Sequence of chain 1.A:
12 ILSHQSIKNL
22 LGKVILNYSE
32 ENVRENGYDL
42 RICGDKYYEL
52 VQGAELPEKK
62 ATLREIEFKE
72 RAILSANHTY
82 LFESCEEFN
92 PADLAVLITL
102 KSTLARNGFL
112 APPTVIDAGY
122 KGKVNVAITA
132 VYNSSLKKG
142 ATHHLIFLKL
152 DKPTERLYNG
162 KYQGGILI

Binding-site contacts:
Ligand atom C2' contacts residue TYR121 of chain 1.A at 3.6 Å (hydrophobic).
Ligand atom C2 contacts residue ASN126 of chain 1.A at 3.6 Å.
Ligand atom O2 contacts residue ASN126 of chain 1.A at 3.1 Å (h-bond).
Ligand atom O1A contacts residue TYR163 of chain 1.A at 3.6 Å.
Ligand atom O2B contacts residue SER103 of chain 1.B at 2.6 Å (h-bond).
Ligand atom O5' contacts residue TYR159 of chain 1.A at 3.0 Å (h-bond).
Ligand atom C6 contacts residue VAL116 of chain 1.A at 3.1 Å (hydrophobic).
Ligand atom C4 contacts residue ASN126 of chain 1.A at 3.6 Å.
Ligand atom O3' contacts residue ASP118 of chain 1.A at 2.8 Å (salt-bridge).
Ligand atom O3A contacts residue THR104 of chain 1.B at 3.5 Å (h-bond).
Ligand atom O4 contacts residue THR115 of chain 1.A at 2.7 Å (h-bond).
Ligand atom O1B contacts residue LYS102 of chain 1.B at 3.2 Å.
Ligand atom C5 contacts residue VAL116 of chain 1.A at 3.5 Å (hydrophobic).
Ligand atom O4' contacts residue ARG107 of chain 1.B at 3.5 Å (salt-bridge).
Ligand atom O1A contacts residue TYR159 of chain 1.A at 2.7 Å (h-bond).
Ligand atom PB contacts residue LYS102 of chain 1.B at 3.5 Å.
Ligand atom C5' contacts residue ASP118 of chain 1.A at 3.5 Å.
Ligand atom O1B contacts residue SER103 of chain 1.B at 3.1 Å (h-bond).
Ligand atom C5' contacts residue TYR159 of chain 1.A at 3.6 Å (hydrophobic).
Ligand atom O2 contacts residue VAL125 of chain 1.A at 3.5 Å.
Ligand atom O4 contacts residue ASN126 of chain 1.A at 3.6 Å.
Ligand atom N3 contacts residue ASN126 of chain 1.A at 2.8 Å (h-bond).
Ligand atom C2 contacts residue VAL125 of chain 1.A at 3.7 Å (hydrophobic).
Ligand atom O3' contacts residue TYR121 of chain 1.A at 3.6 Å.
Ligand atom PA contacts residue TYR159 of chain 1.A at 3.4 Å.
Ligand atom PA contacts residue TYR163 of chain 1.A at 3.6 Å.
Ligand atom C5 contacts residue THR115 of chain 1.A at 3.3 Å.
Ligand atom C2 contacts residue ARG107 of chain 1.B at 3.3 Å.
Ligand atom O3B contacts residue LYS102 of chain 1.B at 2.7 Å (salt-bridge).
Ligand atom PB contacts residue SER103 of chain 1.B at 3.5 Å.
Ligand atom C3' contacts residue VAL116 of chain 1.A at 3.4 Å (hydrophobic).
Ligand atom O3A contacts residue TYR163 of chain 1.A at 3.3 Å.
Ligand atom O2A contacts residue TYR159 of chain 1.A at 3.4 Å.
Ligand atom C5 contacts residue SER103 of chain 1.B at 3.6 Å.
Ligand atom N1 contacts residue ARG107 of chain 1.B at 3.7 Å.
Ligand atom O5' contacts residue TYR163 of chain 1.A at 3.0 Å.
Ligand atom O2 contacts residue ARG107 of chain 1.B at 3.2 Å (salt-bridge).
Ligand atom C3' contacts residue ASP118 of chain 1.A at 3.4 Å.
Ligand atom O1B contacts residue THR104 of chain 1.B at 2.8 Å (h-bond).
Ligand atom C4 contacts residue THR115 of chain 1.A at 3.4 Å.

The small molecule below binds the protein below.
Small molecule (SMILES): O=c1ccn([C@H]2C[C@H](O)[C@@H](CO[P](=O)(O)OP(=O)(O)O)O2)c(=O)[nH]1

Sequence of chain 1.B:
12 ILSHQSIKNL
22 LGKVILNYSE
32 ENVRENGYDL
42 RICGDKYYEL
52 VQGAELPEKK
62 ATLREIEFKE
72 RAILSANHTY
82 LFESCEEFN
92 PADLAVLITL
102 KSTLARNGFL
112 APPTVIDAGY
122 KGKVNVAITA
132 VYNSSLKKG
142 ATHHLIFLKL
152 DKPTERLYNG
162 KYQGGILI